Binding-site contacts:
Ligand atom OG contacts residue LEU30 of chain 1.C at 3.6 Å.
Ligand atom CZ2 contacts residue LEU33 of chain 1.C at 3.6 Å (hydrophobic).
Ligand atom CA contacts residue TYR76 of chain 1.C at 3.6 Å (hydrophobic).
Ligand atom CB contacts residue TYR76 of chain 1.C at 3.3 Å (hydrophobic).
Ligand atom CD1 contacts residue VAL69 of chain 1.C at 3.6 Å (hydrophobic).
Ligand atom CZ contacts residue ILE37 of chain 1.C at 3.4 Å (hydrophobic).
Ligand atom CD2 contacts residue MET38 of chain 1.C at 3.6 Å (hydrophobic).
Ligand atom NE1 contacts residue LEU30 of chain 1.C at 2.9 Å (h-bond).
Ligand atom CA contacts residue MET38 of chain 1.C at 3.6 Å (hydrophobic).
Ligand atom CD1 contacts residue GLY34 of chain 1.C at 3.7 Å.
Ligand atom CA contacts residue GLN48 of chain 1.C at 3.7 Å.
Ligand atom O contacts residue GLN48 of chain 1.C at 3.3 Å.
Ligand atom CE2 contacts residue GLY34 of chain 1.C at 3.6 Å.
Ligand atom CD2 contacts residue LEU30 of chain 1.C at 3.4 Å (hydrophobic).
Ligand atom O contacts residue TYR76 of chain 1.C at 2.9 Å (h-bond).
Ligand atom C contacts residue VAL69 of chain 1.C at 3.7 Å (hydrophobic).
Ligand atom C contacts residue TYR76 of chain 1.C at 3.7 Å (hydrophobic).
Ligand atom CB contacts residue LEU30 of chain 1.C at 3.7 Å (hydrophobic).
Ligand atom CA contacts residue HIS72 of chain 1.C at 3.7 Å.
Ligand atom O contacts residue VAL69 of chain 1.C at 3.5 Å.
Ligand atom CE1 contacts residue VAL69 of chain 1.C at 3.3 Å (hydrophobic).
Ligand atom CE2 contacts residue LEU30 of chain 1.C at 3.6 Å (hydrophobic).
Ligand atom CE1 contacts residue LYS70 of chain 1.C at 3.6 Å.
Ligand atom CE2 contacts residue MET38 of chain 1.C at 3.7 Å (hydrophobic).
Ligand atom CZ2 contacts residue GLY34 of chain 1.C at 3.8 Å.
Ligand atom N contacts residue GLN48 of chain 1.C at 3.0 Å (h-bond).
Ligand atom O contacts residue HIS72 of chain 1.C at 3.4 Å (h-bond).
Ligand atom CD2 contacts residue HIS49 of chain 1.C at 3.5 Å.
Ligand atom CA contacts residue GLN48 of chain 1.C at 3.3 Å.
Ligand atom CD1 contacts residue VAL69 of chain 1.C at 3.7 Å (hydrophobic).
Ligand atom CE2 contacts residue HIS49 of chain 1.C at 3.5 Å.
Ligand atom CB contacts residue GLN48 of chain 1.C at 3.5 Å.
Ligand atom CE2 contacts residue ILE37 of chain 1.C at 3.5 Å (hydrophobic).
Ligand atom C contacts residue GLN48 of chain 1.C at 3.6 Å.
Ligand atom CD1 contacts residue GLN48 of chain 1.C at 3.5 Å.
Ligand atom CH2 contacts residue LEU33 of chain 1.C at 3.4 Å (hydrophobic).
Ligand atom CB contacts residue MET38 of chain 1.C at 3.6 Å (hydrophobic).
Ligand atom CB contacts residue VAL69 of chain 1.C at 3.5 Å (hydrophobic).
Ligand atom NE1 contacts residue GLY34 of chain 1.C at 3.4 Å.
Ligand atom CE1 contacts residue ILE37 of chain 1.C at 3.8 Å (hydrophobic).

The protein below binds the small molecule below.
Small molecule (SMILES): CC(=O)N[C@H](C(=O)N[C@@H](CO)C(=O)N[C@@H](Cc1ccccc1)C(=O)N[C@@H](C)C(=O)N[C@@H](CCC(=O)O)C(=O)N[C@@H](Cc1ccc(O)cc1)C(=O)N[C@@H](CC1=c2ccccc2=NC1)C(=O)N[C@H]1CCCCN[C@H](S)SC[C@@H](C(N)=O)NC(=O)[C@H](CO)NC(=O)[C@H](CC(C)C)NC(=O)[C@H](CC(C)C)NC1=O)[C@@H](C)O

Sequence of chain 1.C:
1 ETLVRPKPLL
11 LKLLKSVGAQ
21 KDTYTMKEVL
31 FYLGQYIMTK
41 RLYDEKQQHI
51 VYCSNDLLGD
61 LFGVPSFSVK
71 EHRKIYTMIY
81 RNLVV